Sequence of chain 1.E:
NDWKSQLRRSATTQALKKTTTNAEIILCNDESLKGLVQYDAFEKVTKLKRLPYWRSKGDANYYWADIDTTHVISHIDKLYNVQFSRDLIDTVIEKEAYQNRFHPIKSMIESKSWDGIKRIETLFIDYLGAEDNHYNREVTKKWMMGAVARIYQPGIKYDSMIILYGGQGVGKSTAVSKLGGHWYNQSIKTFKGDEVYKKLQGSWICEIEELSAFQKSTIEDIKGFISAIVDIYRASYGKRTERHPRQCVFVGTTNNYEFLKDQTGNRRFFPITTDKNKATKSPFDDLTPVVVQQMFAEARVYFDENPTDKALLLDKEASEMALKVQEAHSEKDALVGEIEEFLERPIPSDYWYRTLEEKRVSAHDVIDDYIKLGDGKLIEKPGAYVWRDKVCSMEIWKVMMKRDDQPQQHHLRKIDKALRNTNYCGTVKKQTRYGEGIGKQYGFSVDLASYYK

Binding-site contacts:
Ligand atom N9 contacts residue PHE298 of chain 1.E at 3.8 Å.
Ligand atom C2' contacts residue SER333 of chain 1.F at 3.5 Å.
Ligand atom O1A contacts residue THR188 of chain 1.E at 2.4 Å (h-bond).
Ligand atom N3 contacts residue LYS330 of chain 1.F at 3.4 Å.
Ligand atom O3A contacts residue LYS186 of chain 1.E at 3.7 Å.
Ligand atom O2B contacts residue VAL184 of chain 1.E at 3.3 Å (h-bond).
Ligand atom C4 contacts residue PHE298 of chain 1.E at 3.7 Å (hydrophobic).
Ligand atom C4 contacts residue LYS330 of chain 1.F at 3.6 Å.
Ligand atom O4' contacts residue PHE298 of chain 1.E at 3.1 Å.
Ligand atom PB contacts residue GLY185 of chain 1.E at 3.6 Å.
Ligand atom N1 contacts residue PHE298 of chain 1.E at 3.7 Å.
Ligand atom O3' contacts residue GLY183 of chain 1.E at 3.4 Å.
Ligand atom O3B contacts residue GLN182 of chain 1.E at 3.2 Å (h-bond).
Ligand atom O1B contacts residue LYS186 of chain 1.E at 3.0 Å (salt-bridge).
Ligand atom O5' contacts residue ARG281 of chain 1.F at 3.2 Å.
Ligand atom C6 contacts residue LYS330 of chain 1.F at 3.5 Å.
Ligand atom O2G contacts residue LYS186 of chain 1.E at 3.3 Å (salt-bridge).
Ligand atom PB contacts residue LYS186 of chain 1.E at 3.7 Å.
Ligand atom O1B contacts residue SER187 of chain 1.E at 3.5 Å (h-bond).
Ligand atom N1 contacts residue LYS330 of chain 1.F at 3.6 Å.
Ligand atom O3A contacts residue SER187 of chain 1.E at 3.8 Å.
Ligand atom PB contacts residue GLN182 of chain 1.E at 3.7 Å.
Ligand atom O3' contacts residue GLN182 of chain 1.E at 3.3 Å (h-bond).
Ligand atom O2B contacts residue GLY185 of chain 1.E at 2.8 Å (h-bond).
Ligand atom PA contacts residue THR188 of chain 1.E at 3.6 Å.
Ligand atom C2 contacts residue PHE298 of chain 1.E at 3.4 Å (hydrophobic).
Ligand atom O3A contacts residue GLY185 of chain 1.E at 3.2 Å.
Ligand atom O2' contacts residue SER333 of chain 1.F at 2.5 Å (h-bond).
Ligand atom O2A contacts residue SER187 of chain 1.E at 3.3 Å.
Ligand atom O2B contacts residue GLY183 of chain 1.E at 3.3 Å.
Ligand atom C2 contacts residue LYS330 of chain 1.F at 3.5 Å.
Ligand atom C5 contacts residue LYS330 of chain 1.F at 3.5 Å.
Ligand atom S1G contacts residue SER187 of chain 1.E at 2.9 Å (h-bond).
Ligand atom C5' contacts residue ARG281 of chain 1.F at 3.7 Å.
Ligand atom O3A contacts residue THR188 of chain 1.E at 3.7 Å.
Ligand atom O2B contacts residue GLN182 of chain 1.E at 2.9 Å (h-bond).
Ligand atom O1B contacts residue GLY185 of chain 1.E at 3.8 Å.
Ligand atom O3G contacts residue GLN182 of chain 1.E at 3.5 Å.
Ligand atom C3' contacts residue ARG281 of chain 1.F at 3.7 Å.
Ligand atom N3 contacts residue PHE298 of chain 1.E at 3.3 Å.

The protein below binds the small molecule below.
Small molecule (SMILES): Nc1ncnc2c1ncn2[C@@H]1O[C@H](COP(=O)(O)OP(=O)(O)OP(O)(O)=S)[C@@H](O)[C@H]1O

Sequence of chain 1.F:
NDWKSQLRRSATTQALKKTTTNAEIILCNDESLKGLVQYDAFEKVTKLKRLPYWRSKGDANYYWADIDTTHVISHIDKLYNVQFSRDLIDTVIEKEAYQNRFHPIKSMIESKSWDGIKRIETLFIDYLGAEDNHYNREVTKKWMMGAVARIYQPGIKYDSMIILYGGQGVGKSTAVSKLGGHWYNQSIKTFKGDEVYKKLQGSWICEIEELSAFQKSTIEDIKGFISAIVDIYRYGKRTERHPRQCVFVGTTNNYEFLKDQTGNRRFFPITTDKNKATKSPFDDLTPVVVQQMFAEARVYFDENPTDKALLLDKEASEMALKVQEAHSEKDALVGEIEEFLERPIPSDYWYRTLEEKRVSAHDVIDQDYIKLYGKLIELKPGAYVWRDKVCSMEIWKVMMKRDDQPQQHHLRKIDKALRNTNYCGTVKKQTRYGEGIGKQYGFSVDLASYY